Binding-site contacts:
Ligand atom O1A contacts residue GLY718 of chain 1.F at 3.7 Å.
Ligand atom PB contacts residue GLY716 of chain 1.F at 3.9 Å.
Ligand atom N1 contacts residue TRP688 of chain 1.F at 3.5 Å.
Ligand atom O1B contacts residue LYS719 of chain 1.F at 4.0 Å.
Ligand atom O1B contacts residue CYS717 of chain 1.F at 3.6 Å (h-bond).
Ligand atom PA contacts residue SER721 of chain 1.F at 3.6 Å.
Ligand atom S1G contacts residue SER720 of chain 1.F at 3.2 Å (h-bond).
Ligand atom PB contacts residue LYS719 of chain 1.F at 3.9 Å.
Ligand atom O1B contacts residue VAL715 of chain 1.F at 3.7 Å.
Ligand atom O1B contacts residue GLY716 of chain 1.F at 2.6 Å (h-bond).
Ligand atom N6 contacts residue TRP688 of chain 1.F at 3.5 Å.
Ligand atom O4' contacts residue TRP688 of chain 1.F at 3.7 Å.
Ligand atom C2 contacts residue SER405 of chain 1.F at 3.2 Å.
Ligand atom O3B contacts residue LYS719 of chain 1.F at 3.8 Å.
Ligand atom O1A contacts residue SER721 of chain 1.F at 2.4 Å (h-bond).
Ligand atom O2B contacts residue GLY718 of chain 1.F at 2.7 Å (h-bond).
Ligand atom O3B contacts residue SER720 of chain 1.F at 3.5 Å (h-bond).
Ligand atom O2B contacts residue LYS719 of chain 1.F at 2.6 Å (salt-bridge).
Ligand atom C5' contacts residue SER721 of chain 1.F at 3.8 Å.
Ligand atom O2B contacts residue SER720 of chain 1.F at 3.9 Å.
Ligand atom PB contacts residue CYS717 of chain 1.F at 4.0 Å.
Ligand atom O2A contacts residue SER720 of chain 1.F at 3.9 Å.
Ligand atom O2G contacts residue SER720 of chain 1.F at 3.8 Å.
Ligand atom C6 contacts residue TRP688 of chain 1.F at 3.3 Å (hydrophobic).
Ligand atom O2B contacts residue CYS717 of chain 1.F at 3.3 Å (h-bond).
Ligand atom N1 contacts residue SER405 of chain 1.F at 3.1 Å.
Ligand atom N6 contacts residue THR404 of chain 1.F at 3.0 Å.
Ligand atom O1A contacts residue SER720 of chain 1.F at 4.0 Å.
Ligand atom PG contacts residue SER720 of chain 1.F at 3.7 Å.
Ligand atom C4 contacts residue TRP688 of chain 1.F at 3.8 Å (hydrophobic).
Ligand atom O2G contacts residue GLN775 of chain 1.F at 3.6 Å (h-bond).
Ligand atom O3A contacts residue GLY716 of chain 1.F at 3.9 Å.
Ligand atom C2 contacts residue TRP688 of chain 1.F at 3.6 Å (hydrophobic).
Ligand atom N7 contacts residue TRP688 of chain 1.F at 3.7 Å.
Ligand atom O2G contacts residue LYS719 of chain 1.F at 3.8 Å.
Ligand atom N1 contacts residue THR404 of chain 1.F at 3.7 Å.
Ligand atom C5 contacts residue TRP688 of chain 1.F at 3.5 Å (hydrophobic).
Ligand atom O5' contacts residue SER721 of chain 1.F at 3.7 Å.
Ligand atom S1G contacts residue GLN775 of chain 1.F at 2.7 Å (h-bond).
Ligand atom N3 contacts residue TRP688 of chain 1.F at 3.7 Å.

A protein and the small-molecule ligand that binds it are described below.
Small molecule (SMILES): Nc1ncnc2c1ncn2[C@@H]1O[C@H](COP(=O)(O)OP(=O)(O)OP(O)(O)=S)[C@@H](O)[C@H]1O

Sequence of chain 1.F:
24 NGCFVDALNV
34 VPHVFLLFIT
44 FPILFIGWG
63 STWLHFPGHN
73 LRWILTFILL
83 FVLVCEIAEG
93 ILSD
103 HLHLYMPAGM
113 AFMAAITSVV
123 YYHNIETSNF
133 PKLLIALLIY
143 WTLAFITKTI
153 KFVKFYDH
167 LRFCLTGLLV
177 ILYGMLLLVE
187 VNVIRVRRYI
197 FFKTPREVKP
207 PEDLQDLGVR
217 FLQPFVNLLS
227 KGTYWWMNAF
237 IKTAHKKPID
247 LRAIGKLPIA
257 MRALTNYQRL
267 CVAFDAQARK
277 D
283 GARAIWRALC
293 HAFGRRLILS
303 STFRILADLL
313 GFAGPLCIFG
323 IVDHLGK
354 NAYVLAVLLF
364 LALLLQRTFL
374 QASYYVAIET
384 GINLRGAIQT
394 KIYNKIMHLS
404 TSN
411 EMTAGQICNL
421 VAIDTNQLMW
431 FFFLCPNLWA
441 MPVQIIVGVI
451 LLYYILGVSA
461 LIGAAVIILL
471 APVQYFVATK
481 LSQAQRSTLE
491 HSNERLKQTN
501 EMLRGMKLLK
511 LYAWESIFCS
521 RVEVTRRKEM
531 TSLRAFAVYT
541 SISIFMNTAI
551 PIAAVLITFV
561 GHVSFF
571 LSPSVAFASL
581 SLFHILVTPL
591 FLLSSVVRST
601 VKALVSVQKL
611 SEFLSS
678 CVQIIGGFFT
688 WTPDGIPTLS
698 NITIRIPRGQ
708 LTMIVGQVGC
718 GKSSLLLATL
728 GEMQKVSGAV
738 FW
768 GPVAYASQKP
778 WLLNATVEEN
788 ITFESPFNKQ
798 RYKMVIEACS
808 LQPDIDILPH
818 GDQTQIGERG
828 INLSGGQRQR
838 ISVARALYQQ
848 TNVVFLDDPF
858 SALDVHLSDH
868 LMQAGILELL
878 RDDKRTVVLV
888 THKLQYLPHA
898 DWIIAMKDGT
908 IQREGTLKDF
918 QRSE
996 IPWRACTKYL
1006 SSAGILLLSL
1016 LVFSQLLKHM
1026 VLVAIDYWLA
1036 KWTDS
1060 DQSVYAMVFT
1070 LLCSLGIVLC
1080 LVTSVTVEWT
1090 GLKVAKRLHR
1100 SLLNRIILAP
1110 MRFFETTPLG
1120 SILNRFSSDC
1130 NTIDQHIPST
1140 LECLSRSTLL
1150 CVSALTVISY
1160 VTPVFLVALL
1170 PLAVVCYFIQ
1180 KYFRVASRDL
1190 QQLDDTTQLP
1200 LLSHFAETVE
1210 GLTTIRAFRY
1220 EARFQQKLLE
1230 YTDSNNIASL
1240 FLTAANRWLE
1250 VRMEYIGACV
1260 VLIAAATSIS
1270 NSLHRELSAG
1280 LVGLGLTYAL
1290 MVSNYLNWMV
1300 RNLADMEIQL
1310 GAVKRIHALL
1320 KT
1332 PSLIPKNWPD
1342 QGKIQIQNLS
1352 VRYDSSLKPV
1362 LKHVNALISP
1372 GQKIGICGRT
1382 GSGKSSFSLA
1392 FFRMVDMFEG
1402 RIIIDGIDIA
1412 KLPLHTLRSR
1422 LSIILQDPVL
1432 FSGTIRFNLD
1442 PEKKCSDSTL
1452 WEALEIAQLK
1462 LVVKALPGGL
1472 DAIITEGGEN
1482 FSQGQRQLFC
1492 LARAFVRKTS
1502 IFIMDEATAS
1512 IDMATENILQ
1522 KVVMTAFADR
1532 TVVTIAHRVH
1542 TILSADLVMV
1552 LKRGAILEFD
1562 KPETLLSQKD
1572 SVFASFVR